This protein binds this small molecule.
Small molecule (SMILES): OC[C@H]1O[C@@H](S)[C@H](O)[C@@H](O)[C@H]1O

Binding-site contacts:
Ligand atom O3 contacts residue THR48 of chain 1.D at 3.8 Å.
Ligand atom O6 contacts residue HIS57 of chain 1.D at 3.8 Å.
Ligand atom O2 contacts residue LYS59 of chain 1.D at 3.7 Å.
Ligand atom O2 contacts residue SER18 of chain 1.D at 3.9 Å.
Ligand atom C2 contacts residue SER18 of chain 1.D at 4.1 Å.
Ligand atom O4 contacts residue TYR66 of chain 1.D at 2.8 Å (h-bond).
Ligand atom C6 contacts residue ASP71 of chain 1.D at 3.4 Å.
Ligand atom C6 contacts residue HIS57 of chain 1.D at 4.1 Å.
Ligand atom C6 contacts residue TYR66 of chain 1.D at 4.2 Å (hydrophobic).
Ligand atom O2 contacts residue ARG19 of chain 1.D at 4.2 Å.
Ligand atom O3 contacts residue HIS57 of chain 1.D at 4.4 Å.
Ligand atom O6 contacts residue ASN50 of chain 1.D at 3.6 Å.
Ligand atom C1 contacts residue TYR66 of chain 1.D at 3.9 Å (hydrophobic).
Ligand atom C3 contacts residue LYS59 of chain 1.D at 3.7 Å.
Ligand atom O3 contacts residue TYR66 of chain 1.D at 4.5 Å.
Ligand atom O4 contacts residue ASP71 of chain 1.D at 2.5 Å (salt-bridge).
Ligand atom C3 contacts residue SER18 of chain 1.D at 3.7 Å.
Ligand atom O4 contacts residue GLY17 of chain 1.D at 4.2 Å.
Ligand atom C5 contacts residue HIS57 of chain 1.D at 3.7 Å.
Ligand atom O6 contacts residue TYR68 of chain 1.D at 3.8 Å.
Ligand atom C4 contacts residue THR48 of chain 1.D at 3.9 Å.
Ligand atom O4 contacts residue SER18 of chain 1.D at 4.0 Å.
Ligand atom C4 contacts residue HIS57 of chain 1.D at 3.9 Å.
Ligand atom C3 contacts residue TYR66 of chain 1.D at 4.0 Å (hydrophobic).
Ligand atom C6 contacts residue TYR68 of chain 1.D at 3.4 Å (hydrophobic).
Ligand atom O6 contacts residue THR48 of chain 1.D at 4.3 Å.
Ligand atom O4 contacts residue THR48 of chain 1.D at 3.7 Å.
Ligand atom C4 contacts residue ASP71 of chain 1.D at 3.5 Å.
Ligand atom C4 contacts residue SER18 of chain 1.D at 4.5 Å.
Ligand atom O6 contacts residue ASP71 of chain 1.D at 2.4 Å (salt-bridge).
Ligand atom C5 contacts residue ASP71 of chain 1.D at 4.1 Å.
Ligand atom O3 contacts residue SER18 of chain 1.D at 2.5 Å (h-bond).
Ligand atom C5 contacts residue TYR66 of chain 1.D at 3.8 Å (hydrophobic).
Ligand atom C2 contacts residue LYS59 of chain 1.D at 4.3 Å.
Ligand atom O5 contacts residue TYR66 of chain 1.D at 3.1 Å (h-bond).
Ligand atom O3 contacts residue LYS59 of chain 1.D at 2.6 Å (salt-bridge).
Ligand atom O2 contacts residue TYR66 of chain 1.D at 4.3 Å.
Ligand atom C3 contacts residue HIS57 of chain 1.D at 4.1 Å.
Ligand atom C2 contacts residue TYR66 of chain 1.D at 3.4 Å (hydrophobic).
Ligand atom C4 contacts residue TYR66 of chain 1.D at 3.7 Å (hydrophobic).

Sequence of chain 1.D:
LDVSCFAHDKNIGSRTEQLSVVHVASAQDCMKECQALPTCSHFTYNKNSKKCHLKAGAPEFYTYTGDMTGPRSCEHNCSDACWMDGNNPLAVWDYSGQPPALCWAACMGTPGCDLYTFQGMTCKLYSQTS